Binding-site contacts:
Ligand atom C1 contacts residue ASN603 of chain 1.C at 1.4 Å.
Ligand atom C8 contacts residue ASN603 of chain 1.C at 4.2 Å.
Ligand atom O7 contacts residue ASN603 of chain 1.C at 3.2 Å (h-bond).
Ligand atom N2 contacts residue ASN603 of chain 1.C at 2.9 Å (h-bond).
Ligand atom O5 contacts residue ASN603 of chain 1.C at 2.4 Å (h-bond).
Ligand atom C4 contacts residue ASN603 of chain 1.C at 4.2 Å.
Ligand atom C5 contacts residue ASN603 of chain 1.C at 3.7 Å.
Ligand atom C3 contacts residue ASN603 of chain 1.C at 3.8 Å.
Ligand atom C7 contacts residue ASN603 of chain 1.C at 3.5 Å.
Ligand atom C2 contacts residue ASN603 of chain 1.C at 2.5 Å.

This small molecule binds to this protein.
Small molecule (SMILES): CC(=O)N[C@@H]1[C@@H](O)[C@H](O)[C@@H](CO)O[C@H]1O

Sequence of chain 1.C:
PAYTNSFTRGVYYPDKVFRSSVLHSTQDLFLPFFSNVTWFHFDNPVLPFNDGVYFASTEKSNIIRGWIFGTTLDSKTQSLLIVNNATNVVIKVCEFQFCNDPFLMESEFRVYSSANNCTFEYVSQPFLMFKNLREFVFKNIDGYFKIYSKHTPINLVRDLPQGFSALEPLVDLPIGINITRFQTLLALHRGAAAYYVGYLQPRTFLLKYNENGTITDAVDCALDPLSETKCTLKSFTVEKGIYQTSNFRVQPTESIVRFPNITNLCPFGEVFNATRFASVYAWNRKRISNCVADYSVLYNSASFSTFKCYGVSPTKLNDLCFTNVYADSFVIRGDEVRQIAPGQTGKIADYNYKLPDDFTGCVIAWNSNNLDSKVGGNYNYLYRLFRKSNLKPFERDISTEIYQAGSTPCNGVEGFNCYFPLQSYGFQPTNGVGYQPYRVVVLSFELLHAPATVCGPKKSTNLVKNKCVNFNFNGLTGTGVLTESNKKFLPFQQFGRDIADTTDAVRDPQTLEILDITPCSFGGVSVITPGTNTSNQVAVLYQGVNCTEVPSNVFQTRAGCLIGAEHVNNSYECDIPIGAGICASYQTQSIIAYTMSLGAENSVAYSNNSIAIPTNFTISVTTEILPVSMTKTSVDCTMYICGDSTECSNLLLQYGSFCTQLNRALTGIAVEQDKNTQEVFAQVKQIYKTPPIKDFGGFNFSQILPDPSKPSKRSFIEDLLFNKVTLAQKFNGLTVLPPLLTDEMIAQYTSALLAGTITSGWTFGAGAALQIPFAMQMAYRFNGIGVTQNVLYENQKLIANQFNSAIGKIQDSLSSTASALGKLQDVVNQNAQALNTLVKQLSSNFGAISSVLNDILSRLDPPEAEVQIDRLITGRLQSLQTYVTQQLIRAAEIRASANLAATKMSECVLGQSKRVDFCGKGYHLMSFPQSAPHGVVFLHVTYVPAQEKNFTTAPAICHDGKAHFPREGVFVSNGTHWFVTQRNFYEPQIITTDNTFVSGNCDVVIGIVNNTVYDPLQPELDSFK